Binding-site contacts:
Ligand atom N2 contacts residue ASP682 of chain 10.B at 2.9 Å (salt-bridge).
Ligand atom O3 contacts residue ASN650 of chain 10.B at 3.9 Å.
Ligand atom C1 contacts residue ASN650 of chain 10.B at 1.4 Å.
Ligand atom C3 contacts residue ASP682 of chain 10.B at 3.3 Å.
Ligand atom C2 contacts residue ASP682 of chain 10.B at 3.7 Å.
Ligand atom N2 contacts residue ASN650 of chain 10.B at 3.3 Å (h-bond).
Ligand atom C8 contacts residue ASP682 of chain 10.B at 4.5 Å.
Ligand atom C4 contacts residue ASP682 of chain 10.B at 3.3 Å.
Ligand atom C7 contacts residue ASP682 of chain 10.B at 3.4 Å.
Ligand atom C3 contacts residue ASN650 of chain 10.B at 3.7 Å.
Ligand atom O4 contacts residue ASP682 of chain 10.B at 2.4 Å (salt-bridge).
Ligand atom C2 contacts residue ASN650 of chain 10.B at 2.5 Å.
Ligand atom C4 contacts residue ASN650 of chain 10.B at 4.2 Å.
Ligand atom O5 contacts residue ASN650 of chain 10.B at 2.3 Å (h-bond).
Ligand atom C8 contacts residue ASN650 of chain 10.B at 4.0 Å.
Ligand atom C5 contacts residue ASN650 of chain 10.B at 3.6 Å.
Ligand atom O5 contacts residue TRP627 of chain 10.B at 3.8 Å.
Ligand atom O6 contacts residue TRP627 of chain 10.B at 4.4 Å.
Ligand atom O7 contacts residue ASP682 of chain 10.B at 3.5 Å (salt-bridge).
Ligand atom C6 contacts residue TRP627 of chain 10.B at 3.8 Å (hydrophobic).
Ligand atom C7 contacts residue ASN650 of chain 10.B at 4.0 Å.

A small-molecule ligand and the protein it binds are described below.
Small molecule (SMILES): CC(=O)N[C@@H]1[C@@H](O)[C@H](O)[C@@H](CO)O[C@H]1O

Sequence of chain 10.B:
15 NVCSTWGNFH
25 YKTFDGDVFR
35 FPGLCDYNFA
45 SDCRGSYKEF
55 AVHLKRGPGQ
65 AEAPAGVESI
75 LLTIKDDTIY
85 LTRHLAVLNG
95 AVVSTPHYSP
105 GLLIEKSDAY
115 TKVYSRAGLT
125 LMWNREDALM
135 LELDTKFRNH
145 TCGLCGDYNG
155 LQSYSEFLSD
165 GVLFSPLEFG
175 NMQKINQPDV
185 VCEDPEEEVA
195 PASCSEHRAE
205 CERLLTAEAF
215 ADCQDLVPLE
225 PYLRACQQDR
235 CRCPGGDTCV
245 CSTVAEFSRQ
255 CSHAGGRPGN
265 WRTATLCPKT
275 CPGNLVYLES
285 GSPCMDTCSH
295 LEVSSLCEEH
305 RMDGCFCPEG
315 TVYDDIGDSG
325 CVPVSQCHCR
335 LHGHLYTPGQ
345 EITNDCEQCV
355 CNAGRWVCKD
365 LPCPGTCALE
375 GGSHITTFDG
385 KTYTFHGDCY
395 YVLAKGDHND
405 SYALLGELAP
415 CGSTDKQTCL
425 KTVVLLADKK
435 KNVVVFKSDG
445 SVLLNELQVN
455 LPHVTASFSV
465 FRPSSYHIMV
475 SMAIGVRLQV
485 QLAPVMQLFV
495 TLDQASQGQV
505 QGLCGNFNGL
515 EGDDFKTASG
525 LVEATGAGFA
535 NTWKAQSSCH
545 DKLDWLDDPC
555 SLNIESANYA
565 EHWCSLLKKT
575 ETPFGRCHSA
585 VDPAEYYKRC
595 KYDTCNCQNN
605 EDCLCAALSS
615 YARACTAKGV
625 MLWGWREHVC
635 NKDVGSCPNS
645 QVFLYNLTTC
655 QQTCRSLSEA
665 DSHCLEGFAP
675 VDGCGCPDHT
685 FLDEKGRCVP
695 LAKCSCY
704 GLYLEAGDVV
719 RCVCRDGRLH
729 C